Binding-site contacts:
Ligand atom C5 contacts residue ASN154 of chain 35.E at 3.6 Å.
Ligand atom C1 contacts residue SER157 of chain 35.E at 4.2 Å.
Ligand atom C3 contacts residue ASN154 of chain 35.E at 3.8 Å.
Ligand atom O7 contacts residue ASN154 of chain 35.E at 4.0 Å.
Ligand atom C2 contacts residue ASN154 of chain 35.E at 2.5 Å.
Ligand atom C7 contacts residue ASN154 of chain 35.E at 3.6 Å.
Ligand atom N2 contacts residue ASN154 of chain 35.E at 2.9 Å (h-bond).
Ligand atom O5 contacts residue ASN154 of chain 35.E at 2.4 Å (h-bond).
Ligand atom C1 contacts residue ASN154 of chain 35.E at 1.4 Å.
Ligand atom C4 contacts residue ASN154 of chain 35.E at 4.2 Å.
Ligand atom O5 contacts residue SER157 of chain 35.E at 3.9 Å.
Ligand atom C8 contacts residue ASN154 of chain 35.E at 4.0 Å.
Ligand atom C1 contacts residue SER156 of chain 35.E at 4.5 Å.

Sequence of chain 35.E:
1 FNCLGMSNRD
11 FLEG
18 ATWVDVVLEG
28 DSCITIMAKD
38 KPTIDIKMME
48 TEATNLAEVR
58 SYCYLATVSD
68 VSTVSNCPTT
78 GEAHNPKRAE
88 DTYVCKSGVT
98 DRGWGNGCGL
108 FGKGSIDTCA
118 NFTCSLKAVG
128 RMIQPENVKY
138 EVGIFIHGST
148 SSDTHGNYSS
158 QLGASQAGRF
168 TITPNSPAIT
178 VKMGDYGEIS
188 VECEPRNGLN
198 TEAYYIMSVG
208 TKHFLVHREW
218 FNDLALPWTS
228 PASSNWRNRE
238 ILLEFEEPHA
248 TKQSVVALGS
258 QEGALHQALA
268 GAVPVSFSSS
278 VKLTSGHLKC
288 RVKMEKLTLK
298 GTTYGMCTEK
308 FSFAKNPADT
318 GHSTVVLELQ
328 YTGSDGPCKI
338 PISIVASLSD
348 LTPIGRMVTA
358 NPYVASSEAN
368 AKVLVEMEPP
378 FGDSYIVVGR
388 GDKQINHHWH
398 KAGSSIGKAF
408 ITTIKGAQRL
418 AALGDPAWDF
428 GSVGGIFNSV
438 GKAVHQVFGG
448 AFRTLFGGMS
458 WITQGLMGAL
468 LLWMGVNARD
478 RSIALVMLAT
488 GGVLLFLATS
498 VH

The small molecule below binds the protein below.
Small molecule (SMILES): CC(=O)N[C@@H]1[C@@H](O)[C@H](O)[C@@H](CO)O[C@H]1O